Binding-site contacts:
Ligand atom CA contacts residue ASN40 of chain 1.A at 3.5 Å.
Ligand atom CZ contacts residue ALA215 of chain 1.A at 3.6 Å (hydrophobic).
Ligand atom CB contacts residue ASN36 of chain 1.A at 3.6 Å.
Ligand atom O contacts residue LYS39 of chain 1.A at 2.7 Å (salt-bridge).
Ligand atom CD1 contacts residue ALA215 of chain 1.A at 3.6 Å (hydrophobic).
Ligand atom CD2 contacts residue ALA215 of chain 1.A at 3.7 Å (hydrophobic).
Ligand atom CA contacts residue ARG37 of chain 1.A at 3.5 Å.
Ligand atom O1P contacts residue ILE217 of chain 1.A at 3.0 Å (h-bond).
Ligand atom C contacts residue TYR38 of chain 1.A at 3.6 Å (hydrophobic).
Ligand atom ND2 contacts residue GLN260 of chain 1.A at 2.8 Å (h-bond).
Ligand atom CD2 contacts residue TYR38 of chain 1.A at 3.5 Å (hydrophobic).
Ligand atom OE2 contacts residue ASN40 of chain 1.A at 3.7 Å.
Ligand atom O1P contacts residue SER213 of chain 1.A at 2.6 Å (h-bond).
Ligand atom O3P contacts residue ARG219 of chain 1.A at 2.8 Å (salt-bridge).
Ligand atom O2P contacts residue ALA215 of chain 1.A at 3.1 Å (h-bond).
Ligand atom N contacts residue ARG37 of chain 1.A at 3.1 Å (salt-bridge).
Ligand atom O1P contacts residue GLY216 of chain 1.A at 3.2 Å (h-bond).
Ligand atom CB contacts residue TYR38 of chain 1.A at 3.7 Å (hydrophobic).
Ligand atom N contacts residue ASN40 of chain 1.A at 3.3 Å (h-bond).
Ligand atom CG contacts residue LYS33 of chain 1.A at 3.3 Å.
Ligand atom P contacts residue SER213 of chain 1.A at 3.5 Å.
Ligand atom O1P contacts residue GLY218 of chain 1.A at 2.9 Å (h-bond).
Ligand atom C contacts residue LYS39 of chain 1.A at 3.7 Å.
Ligand atom CE2 contacts residue ALA215 of chain 1.A at 3.6 Å (hydrophobic).
Ligand atom O3P contacts residue GLY218 of chain 1.A at 3.4 Å.
Ligand atom OE2 contacts residue LYS39 of chain 1.A at 3.8 Å.
Ligand atom CG contacts residue GLN260 of chain 1.A at 3.6 Å.
Ligand atom CE1 contacts residue ILE217 of chain 1.A at 3.5 Å (hydrophobic).
Ligand atom CE1 contacts residue ALA215 of chain 1.A at 3.5 Å (hydrophobic).
Ligand atom O contacts residue ASN40 of chain 1.A at 3.7 Å.
Ligand atom N contacts residue TYR38 of chain 1.A at 3.4 Å.
Ligand atom O1P contacts residue ALA215 of chain 1.A at 3.3 Å (h-bond).
Ligand atom P contacts residue GLY218 of chain 1.A at 3.6 Å.
Ligand atom OD1 contacts residue GLN260 of chain 1.A at 3.1 Å.
Ligand atom O contacts residue TYR38 of chain 1.A at 3.5 Å.
Ligand atom O2P contacts residue SER214 of chain 1.A at 2.5 Å (h-bond).
Ligand atom CG contacts residue ASN36 of chain 1.A at 3.7 Å.
Ligand atom CE2 contacts residue SER214 of chain 1.A at 3.4 Å.
Ligand atom CG contacts residue ALA215 of chain 1.A at 3.7 Å (hydrophobic).
Ligand atom O3P contacts residue SER213 of chain 1.A at 3.7 Å.

Sequence of chain 1.A:
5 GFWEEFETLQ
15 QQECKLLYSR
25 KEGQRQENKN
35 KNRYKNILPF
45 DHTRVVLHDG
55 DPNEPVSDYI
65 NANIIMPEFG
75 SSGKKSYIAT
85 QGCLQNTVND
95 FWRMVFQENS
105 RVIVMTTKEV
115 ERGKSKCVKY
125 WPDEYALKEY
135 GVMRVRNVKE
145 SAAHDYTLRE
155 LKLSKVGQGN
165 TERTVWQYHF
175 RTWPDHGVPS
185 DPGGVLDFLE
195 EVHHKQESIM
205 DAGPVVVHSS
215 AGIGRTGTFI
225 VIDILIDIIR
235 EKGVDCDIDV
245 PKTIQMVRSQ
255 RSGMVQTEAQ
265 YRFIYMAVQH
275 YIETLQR

This small molecule binds to this protein.
Small molecule (SMILES): CC(C)[C@H](NC(=O)[C@H](Cc1ccc(OP(=O)(O)O)cc1)NC(=O)[C@H](CCC(=O)O)NC(=O)CNC(=O)[C@@H]1CCCN1)C(=O)N[C@H](C=O)CC(N)=O